Sequence of chain 1.C:
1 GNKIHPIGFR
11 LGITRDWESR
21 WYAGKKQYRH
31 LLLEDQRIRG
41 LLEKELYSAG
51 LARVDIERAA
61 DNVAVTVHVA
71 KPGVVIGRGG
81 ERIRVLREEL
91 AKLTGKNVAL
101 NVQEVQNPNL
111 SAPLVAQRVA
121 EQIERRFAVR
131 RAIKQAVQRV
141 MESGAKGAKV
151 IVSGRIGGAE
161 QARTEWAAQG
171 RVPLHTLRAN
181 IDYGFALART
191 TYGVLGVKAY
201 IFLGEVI

Sequence of chain 1.E:
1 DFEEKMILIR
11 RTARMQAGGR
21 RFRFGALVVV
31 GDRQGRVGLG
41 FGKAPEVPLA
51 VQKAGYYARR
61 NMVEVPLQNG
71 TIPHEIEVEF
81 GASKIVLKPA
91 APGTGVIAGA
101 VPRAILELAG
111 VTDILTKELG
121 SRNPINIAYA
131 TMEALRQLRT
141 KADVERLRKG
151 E

A small-molecule ligand and the protein it binds are described below.
Small molecule (SMILES): CNc1ncnc2c1ncn2[C@@H]1O[C@H](CO[P](=O)(O)O[C@H]2[C@@H](O)[C@H](n3cnc4c(N)ncnc43)O[C@@H]2CO)[C@@H](O[P](=O)(O)OC[C@H]2O[C@@H](n3cnc4c(N)ncnc43)[C@H](O)[C@@H]2O[P](=O)(O)OC[C@H]2O[C@@H](n3ccc(=O)[nH]c3=O)[C@H](O)[C@@H]2O[P](=O)(O)OC[C@H]2O[C@@H](n3ccc(=O)[nH]c3=O)[C@H](O)[C@@H]2O[P](=O)(O)OC[C@H]2O[C@@H](n3ccc(=O)[nH]c3=O)[C@H](O)[C@@H]2O)[C@H]1O

Binding-site contacts:
Ligand atom OP2 contacts residue ARG20 of chain 1.E at 2.3 Å (salt-bridge).
Ligand atom C3' contacts residue ARG20 of chain 1.E at 3.9 Å.
Ligand atom O3' contacts residue LYS43 of chain 1.L at 3.3 Å (salt-bridge).
Ligand atom O2' contacts residue LYS43 of chain 1.L at 4.4 Å.
Ligand atom C4' contacts residue MG1 of chain 1.GF at 3.9 Å.
Ligand atom O4' contacts residue GLN161 of chain 1.C at 4.5 Å.
Ligand atom O3' contacts residue ARG20 of chain 1.E at 3.5 Å (salt-bridge).
Ligand atom C3' contacts residue GLN161 of chain 1.C at 4.5 Å.
Ligand atom P contacts residue ARG20 of chain 1.E at 3.2 Å.
Ligand atom O2' contacts residue MG1 of chain 1.GF at 3.5 Å.
Ligand atom C2' contacts residue ARG20 of chain 1.E at 4.4 Å.
Ligand atom O3' contacts residue GLN161 of chain 1.C at 3.4 Å (h-bond).
Ligand atom C5' contacts residue LYS43 of chain 1.L at 4.3 Å.
Ligand atom C1' contacts residue MG1 of chain 1.GF at 3.9 Å.
Ligand atom C1' contacts residue GLN161 of chain 1.C at 4.1 Å.
Ligand atom OP1 contacts residue ARG20 of chain 1.E at 3.6 Å.
Ligand atom O4' contacts residue MG1 of chain 1.GF at 3.7 Å.
Ligand atom OP2 contacts residue MG1 of chain 1.XC at 4.0 Å.
Ligand atom C1' contacts residue MG1 of chain 1.TG at 4.5 Å.
Ligand atom C2' contacts residue MG1 of chain 1.GF at 4.3 Å.
Ligand atom O4' contacts residue MG1 of chain 1.TG at 3.8 Å.
Ligand atom OP1 contacts residue LYS43 of chain 1.L at 2.9 Å (salt-bridge).
Ligand atom P contacts residue LYS43 of chain 1.L at 3.7 Å.
Ligand atom O2' contacts residue ARG20 of chain 1.E at 3.8 Å.

Sequence of chain 1.L:
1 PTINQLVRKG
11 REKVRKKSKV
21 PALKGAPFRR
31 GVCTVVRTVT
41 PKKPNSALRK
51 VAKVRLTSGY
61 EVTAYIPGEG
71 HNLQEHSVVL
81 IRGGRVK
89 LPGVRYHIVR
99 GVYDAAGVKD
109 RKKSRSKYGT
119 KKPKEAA